Binding-site contacts:
Ligand atom C20 contacts residue MET68 of chain 1.B at 4.2 Å (hydrophobic).
Ligand atom C22 contacts residue LEU76 of chain 1.B at 4.5 Å (hydrophobic).
Ligand atom C4 contacts residue GLU72 of chain 1.B at 4.3 Å.
Ligand atom C22 contacts residue ARG41 of chain 2.B at 3.2 Å.
Ligand atom O2 contacts residue GLU72 of chain 1.B at 4.5 Å.
Ligand atom C21 contacts residue ARG41 of chain 2.B at 3.5 Å.
Ligand atom C15 contacts residue GLU72 of chain 1.B at 3.9 Å.
Ligand atom C17 contacts residue ARG41 of chain 2.B at 4.2 Å.
Ligand atom C3 contacts residue GLU72 of chain 1.B at 3.6 Å.
Ligand atom C14 contacts residue MET68 of chain 1.B at 4.4 Å (hydrophobic).
Ligand atom CL contacts residue MET64 of chain 1.B at 4.1 Å.
Ligand atom C20 contacts residue ARG41 of chain 2.B at 4.5 Å.
Ligand atom C16 contacts residue GLU72 of chain 1.B at 4.2 Å.
Ligand atom C20 contacts residue LEU76 of chain 1.B at 4.2 Å (hydrophobic).
Ligand atom C17 contacts residue MET68 of chain 1.B at 4.0 Å (hydrophobic).
Ligand atom O6 contacts residue GLU72 of chain 1.B at 3.0 Å (salt-bridge).
Ligand atom C18 contacts residue MET68 of chain 1.B at 3.8 Å (hydrophobic).
Ligand atom C19 contacts residue MET68 of chain 1.B at 3.6 Å (hydrophobic).
Ligand atom CL contacts residue LEU76 of chain 1.B at 4.2 Å.
Ligand atom C21 contacts residue MET68 of chain 1.B at 4.5 Å (hydrophobic).
Ligand atom C2 contacts residue GLU72 of chain 1.B at 4.1 Å.
Ligand atom C22 contacts residue MET68 of chain 1.B at 4.3 Å (hydrophobic).
Ligand atom C12 contacts residue ARG41 of chain 2.B at 3.6 Å.
Ligand atom C11 contacts residue ARG41 of chain 2.B at 4.2 Å.
Ligand atom C21 contacts residue LEU76 of chain 1.B at 4.0 Å (hydrophobic).

The small molecule below binds the protein below.
Small molecule (SMILES): O=C1C(O)=C(C2CCC(c3ccc(Cl)cc3)CC2)C(=O)c2ccccc21

Sequence of chain 1.B:
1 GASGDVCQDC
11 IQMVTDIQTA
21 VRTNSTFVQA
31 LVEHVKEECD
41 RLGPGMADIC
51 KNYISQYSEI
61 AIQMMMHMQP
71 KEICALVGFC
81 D

Sequence of chain 2.B:
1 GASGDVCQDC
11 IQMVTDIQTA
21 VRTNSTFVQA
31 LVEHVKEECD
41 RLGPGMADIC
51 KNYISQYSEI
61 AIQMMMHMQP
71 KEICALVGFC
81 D